Sequence of chain 1.A:
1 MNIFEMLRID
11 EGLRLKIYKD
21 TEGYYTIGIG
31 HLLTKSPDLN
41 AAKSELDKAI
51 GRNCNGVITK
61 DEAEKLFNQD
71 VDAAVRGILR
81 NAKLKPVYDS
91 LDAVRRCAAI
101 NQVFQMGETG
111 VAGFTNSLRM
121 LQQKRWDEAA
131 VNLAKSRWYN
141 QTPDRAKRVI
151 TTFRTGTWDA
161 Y

The small molecule below binds the protein below.
Small molecule (SMILES): CCc1ccccc1

Binding-site contacts:
Ligand atom CD1 contacts residue LEU84 of chain 1.A at 4.1 Å (hydrophobic).
Ligand atom CB contacts residue GLN102 of chain 1.A at 3.4 Å.
Ligand atom CB contacts residue VAL103 of chain 1.A at 4.4 Å (hydrophobic).
Ligand atom CX contacts residue PHE114 of chain 1.A at 4.1 Å (hydrophobic).
Ligand atom CD1 contacts residue VAL103 of chain 1.A at 4.1 Å (hydrophobic).
Ligand atom CZ contacts residue ALA99 of chain 1.A at 3.7 Å (hydrophobic).
Ligand atom CE1 contacts residue LEU84 of chain 1.A at 4.1 Å (hydrophobic).
Ligand atom CD2 contacts residue PHE153 of chain 1.A at 3.8 Å (hydrophobic).
Ligand atom CX contacts residue LEU118 of chain 1.A at 4.1 Å (hydrophobic).
Ligand atom CG contacts residue ALA99 of chain 1.A at 3.8 Å (hydrophobic).
Ligand atom CE2 contacts residue LEU121 of chain 1.A at 4.1 Å (hydrophobic).
Ligand atom CD2 contacts residue LEU121 of chain 1.A at 3.9 Å (hydrophobic).
Ligand atom CD1 contacts residue LEU118 of chain 1.A at 4.1 Å (hydrophobic).
Ligand atom CG contacts residue LEU118 of chain 1.A at 3.9 Å (hydrophobic).
Ligand atom CE2 contacts residue LEU91 of chain 1.A at 4.0 Å (hydrophobic).
Ligand atom CB contacts residue VAL111 of chain 1.A at 4.2 Å (hydrophobic).
Ligand atom CB contacts residue ALA99 of chain 1.A at 4.3 Å (hydrophobic).
Ligand atom CX contacts residue GLN102 of chain 1.A at 3.6 Å.
Ligand atom CD2 contacts residue LEU118 of chain 1.A at 3.6 Å (hydrophobic).
Ligand atom CZ contacts residue LEU118 of chain 1.A at 3.9 Å (hydrophobic).
Ligand atom CZ contacts residue TYR88 of chain 1.A at 3.8 Å (hydrophobic).
Ligand atom CB contacts residue PHE153 of chain 1.A at 4.4 Å (hydrophobic).
Ligand atom CE2 contacts residue LEU118 of chain 1.A at 3.6 Å (hydrophobic).
Ligand atom CZ contacts residue VAL87 of chain 1.A at 3.9 Å (hydrophobic).
Ligand atom CE1 contacts residue LEU118 of chain 1.A at 4.1 Å (hydrophobic).
Ligand atom CE1 contacts residue ALA99 of chain 1.A at 3.8 Å (hydrophobic).
Ligand atom CD2 contacts residue ALA99 of chain 1.A at 3.7 Å (hydrophobic).
Ligand atom CE2 contacts residue VAL87 of chain 1.A at 3.8 Å (hydrophobic).
Ligand atom CZ contacts residue LEU84 of chain 1.A at 4.2 Å (hydrophobic).
Ligand atom CZ contacts residue LEU91 of chain 1.A at 4.4 Å (hydrophobic).
Ligand atom CE1 contacts residue ILE78 of chain 1.A at 4.3 Å (hydrophobic).
Ligand atom CX contacts residue VAL111 of chain 1.A at 3.7 Å (hydrophobic).
Ligand atom CE1 contacts residue TYR88 of chain 1.A at 4.4 Å (hydrophobic).
Ligand atom CG contacts residue PHE153 of chain 1.A at 4.5 Å (hydrophobic).
Ligand atom CE2 contacts residue PHE153 of chain 1.A at 4.4 Å (hydrophobic).
Ligand atom CD1 contacts residue ALA99 of chain 1.A at 3.8 Å (hydrophobic).
Ligand atom CE2 contacts residue ALA99 of chain 1.A at 3.6 Å (hydrophobic).